Sequence of chain 1.B:
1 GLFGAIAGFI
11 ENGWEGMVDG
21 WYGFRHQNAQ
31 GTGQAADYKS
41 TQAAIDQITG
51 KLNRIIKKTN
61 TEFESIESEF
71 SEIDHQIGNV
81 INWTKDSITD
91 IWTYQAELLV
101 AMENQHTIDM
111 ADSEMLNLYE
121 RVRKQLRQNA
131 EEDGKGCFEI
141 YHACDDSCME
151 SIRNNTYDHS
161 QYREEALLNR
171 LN

Sequence of chain 1.C:
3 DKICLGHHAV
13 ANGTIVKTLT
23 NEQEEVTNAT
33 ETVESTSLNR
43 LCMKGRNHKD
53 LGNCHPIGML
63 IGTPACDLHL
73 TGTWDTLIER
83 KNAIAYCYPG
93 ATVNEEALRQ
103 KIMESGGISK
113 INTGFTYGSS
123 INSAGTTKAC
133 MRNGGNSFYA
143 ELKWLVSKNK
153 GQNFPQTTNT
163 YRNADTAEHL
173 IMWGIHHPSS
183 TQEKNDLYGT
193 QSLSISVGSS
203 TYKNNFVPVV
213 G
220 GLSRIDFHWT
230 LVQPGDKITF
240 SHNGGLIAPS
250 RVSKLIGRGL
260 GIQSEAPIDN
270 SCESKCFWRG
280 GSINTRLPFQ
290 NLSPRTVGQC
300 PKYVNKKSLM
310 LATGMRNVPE

A protein and the small-molecule ligand that binds it are described below.
Small molecule (SMILES): CC(=O)N[C@H]1[C@H](O[C@H]2[C@H](O)[C@@H](NC(C)=O)CO[C@@H]2CO)O[C@H](CO)[C@@H](O)[C@@H]1O

Binding-site contacts:
Ligand atom C8 contacts residue CA1 of chain 1.I at 4.2 Å.
Ligand atom N2 contacts residue ASN79 of chain 1.B at 4.3 Å.
Ligand atom C1 contacts residue ASN82 of chain 1.B at 1.4 Å.
Ligand atom O7 contacts residue ASN79 of chain 1.B at 3.0 Å (h-bond).
Ligand atom C4 contacts residue ASN82 of chain 1.B at 4.2 Å.
Ligand atom C2 contacts residue CA1 of chain 1.I at 4.0 Å.
Ligand atom C7 contacts residue ASN82 of chain 1.B at 3.8 Å.
Ligand atom C7 contacts residue ASN79 of chain 1.B at 3.3 Å.
Ligand atom O7 contacts residue CA1 of chain 1.I at 2.3 Å.
Ligand atom O7 contacts residue ASN82 of chain 1.B at 4.2 Å.
Ligand atom C8 contacts residue HIS75 of chain 1.B at 3.5 Å.
Ligand atom C8 contacts residue ARG294 of chain 1.A at 3.8 Å.
Ligand atom N2 contacts residue ASN82 of chain 1.B at 3.0 Å (h-bond).
Ligand atom O6 contacts residue ARG257 of chain 1.C at 3.5 Å.
Ligand atom C7 contacts residue CA1 of chain 1.I at 3.2 Å.
Ligand atom N2 contacts residue CA1 of chain 1.I at 4.0 Å.
Ligand atom C5 contacts residue ASN82 of chain 1.B at 3.6 Å.
Ligand atom O7 contacts residue GLU106 of chain 1.C at 3.9 Å.
Ligand atom O5 contacts residue ASN82 of chain 1.B at 2.3 Å (h-bond).
Ligand atom O7 contacts residue HIS75 of chain 1.B at 3.9 Å.
Ligand atom C2 contacts residue ASN82 of chain 1.B at 2.5 Å.
Ligand atom C8 contacts residue GLY78 of chain 1.B at 4.0 Å.
Ligand atom C7 contacts residue HIS75 of chain 1.B at 4.2 Å.
Ligand atom C8 contacts residue ASN79 of chain 1.B at 3.3 Å.
Ligand atom C3 contacts residue ASN82 of chain 1.B at 3.8 Å.

Sequence of chain 1.A:
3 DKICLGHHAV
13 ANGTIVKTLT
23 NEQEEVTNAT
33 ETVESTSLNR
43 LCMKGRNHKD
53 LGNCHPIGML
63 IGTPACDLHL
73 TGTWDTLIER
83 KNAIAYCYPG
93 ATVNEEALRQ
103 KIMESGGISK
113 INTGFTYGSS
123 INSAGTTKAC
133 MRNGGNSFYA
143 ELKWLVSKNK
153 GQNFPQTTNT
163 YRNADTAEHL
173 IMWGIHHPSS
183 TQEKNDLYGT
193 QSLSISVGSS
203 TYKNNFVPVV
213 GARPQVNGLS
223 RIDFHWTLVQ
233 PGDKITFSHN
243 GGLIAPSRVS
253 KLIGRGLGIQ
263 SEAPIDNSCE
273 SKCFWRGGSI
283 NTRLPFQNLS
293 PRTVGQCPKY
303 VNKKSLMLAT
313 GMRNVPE